Sequence of chain 30.C:
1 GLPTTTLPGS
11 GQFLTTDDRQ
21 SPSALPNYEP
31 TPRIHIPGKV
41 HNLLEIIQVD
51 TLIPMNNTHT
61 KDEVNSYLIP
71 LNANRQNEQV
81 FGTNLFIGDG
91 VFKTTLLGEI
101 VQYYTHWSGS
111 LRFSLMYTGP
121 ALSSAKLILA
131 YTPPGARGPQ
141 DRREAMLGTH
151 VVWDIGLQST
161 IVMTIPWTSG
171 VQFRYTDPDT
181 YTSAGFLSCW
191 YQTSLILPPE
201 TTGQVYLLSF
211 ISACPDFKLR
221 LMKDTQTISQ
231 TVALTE

Sequence of chain 29.C:
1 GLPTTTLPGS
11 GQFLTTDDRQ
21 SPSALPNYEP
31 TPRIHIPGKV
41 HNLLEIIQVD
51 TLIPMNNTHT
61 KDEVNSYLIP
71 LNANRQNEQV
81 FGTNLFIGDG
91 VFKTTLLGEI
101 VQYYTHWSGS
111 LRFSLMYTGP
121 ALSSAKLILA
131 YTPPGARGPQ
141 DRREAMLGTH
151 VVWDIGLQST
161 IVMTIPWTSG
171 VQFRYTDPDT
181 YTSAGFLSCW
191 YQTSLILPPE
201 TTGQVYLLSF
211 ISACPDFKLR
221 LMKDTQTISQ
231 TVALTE

Sequence of chain 29.A:
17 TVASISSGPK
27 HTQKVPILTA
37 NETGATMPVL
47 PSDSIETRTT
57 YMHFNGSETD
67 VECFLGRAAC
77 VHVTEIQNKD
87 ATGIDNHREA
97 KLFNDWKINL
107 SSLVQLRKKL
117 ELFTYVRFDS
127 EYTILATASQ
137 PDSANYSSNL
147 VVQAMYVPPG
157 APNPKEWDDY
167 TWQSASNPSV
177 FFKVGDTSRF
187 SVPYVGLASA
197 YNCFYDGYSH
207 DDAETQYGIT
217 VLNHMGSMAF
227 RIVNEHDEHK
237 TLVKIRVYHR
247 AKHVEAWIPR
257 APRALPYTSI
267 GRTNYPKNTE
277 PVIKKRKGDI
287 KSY

Binding-site contacts:
Ligand atom C3B contacts residue MET224 of chain 29.A at 3.4 Å (hydrophobic).
Ligand atom C31 contacts residue ASN219 of chain 29.A at 3.8 Å.
Ligand atom C5 contacts residue LEU106 of chain 29.A at 3.5 Å (hydrophobic).
Ligand atom CL1 contacts residue VAL188 of chain 29.A at 3.5 Å.
Ligand atom C5A contacts residue PHE186 of chain 29.A at 3.5 Å (hydrophobic).
Ligand atom C4C contacts residue TYR128 of chain 29.A at 3.5 Å (hydrophobic).
Ligand atom CL2 contacts residue MET224 of chain 29.A at 2.9 Å.
Ligand atom N2 contacts residue MET221 of chain 29.A at 3.5 Å (h-bond).
Ligand atom C3 contacts residue LEU106 of chain 29.A at 3.4 Å (hydrophobic).
Ligand atom CL1 contacts residue LEU25 of chain 29.C at 3.5 Å.
Ligand atom C1B contacts residue VAL188 of chain 29.A at 3.8 Å (hydrophobic).
Ligand atom C4A contacts residue PRO174 of chain 29.A at 3.3 Å (hydrophobic).
Ligand atom C2A contacts residue PHE186 of chain 29.A at 3.3 Å (hydrophobic).
Ligand atom C6B contacts residue TYR152 of chain 29.A at 3.8 Å (hydrophobic).
Ligand atom C1B contacts residue TYR152 of chain 29.A at 3.8 Å (hydrophobic).
Ligand atom C31 contacts residue LEU106 of chain 29.A at 3.8 Å (hydrophobic).
Ligand atom C5A contacts residue ALA150 of chain 29.A at 3.2 Å (hydrophobic).
Ligand atom C1C contacts residue TYR128 of chain 29.A at 3.5 Å (hydrophobic).
Ligand atom C2D contacts residue SER107 of chain 29.A at 3.8 Å.
Ligand atom C3B contacts residue PHE186 of chain 29.A at 3.7 Å (hydrophobic).
Ligand atom N3A contacts residue ALA24 of chain 29.C at 3.6 Å.
Ligand atom O1D contacts residue SER107 of chain 29.A at 3.2 Å.
Ligand atom N2 contacts residue ASN219 of chain 29.A at 3.4 Å (h-bond).
Ligand atom C4B contacts residue PHE186 of chain 29.A at 3.4 Å (hydrophobic).
Ligand atom O1A contacts residue PHE186 of chain 29.A at 2.9 Å.
Ligand atom C4 contacts residue LEU106 of chain 29.A at 2.5 Å (hydrophobic).
Ligand atom O1A contacts residue ALA150 of chain 29.A at 3.8 Å.
Ligand atom C3D contacts residue LEU116 of chain 29.A at 3.6 Å (hydrophobic).
Ligand atom C6B contacts residue VAL188 of chain 29.A at 3.8 Å (hydrophobic).
Ligand atom C3C contacts residue ILE104 of chain 29.A at 3.6 Å (hydrophobic).
Ligand atom CL2 contacts residue ILE104 of chain 29.A at 3.1 Å.
Ligand atom C5B contacts residue TYR152 of chain 29.A at 3.8 Å (hydrophobic).
Ligand atom O1B contacts residue TYR152 of chain 29.A at 3.8 Å.
Ligand atom C2B contacts residue MET224 of chain 29.A at 3.6 Å (hydrophobic).
Ligand atom N3A contacts residue PRO174 of chain 29.A at 3.6 Å (h-bond).
Ligand atom C5A contacts residue VAL176 of chain 29.A at 3.2 Å (hydrophobic).
Ligand atom C4A contacts residue VAL176 of chain 29.A at 3.7 Å (hydrophobic).
Ligand atom C5C contacts residue VAL188 of chain 29.A at 2.9 Å (hydrophobic).
Ligand atom C4A contacts residue SER175 of chain 29.A at 3.8 Å.
Ligand atom O1 contacts residue MET221 of chain 29.A at 3.1 Å (h-bond).

A small-molecule ligand and the protein it binds are described below.
Small molecule (SMILES): OCCOCOCc1cc(CCCCCOc2c(Cl)cc(C3=NCCO3)cc2Cl)on1